This protein binds this small molecule.
Small molecule (SMILES): CC(=O)N[C@H]1[C@H](O[C@H]2[C@H](O)[C@@H](NC(C)=O)CO[C@@H]2CO)O[C@H](CO)[C@@H](O)[C@@H]1O[C@@H]1O[C@H](CS(=O)(=O)O)[C@@H](O)[C@H](O)[C@H]1O

Sequence of chain 1.RA:
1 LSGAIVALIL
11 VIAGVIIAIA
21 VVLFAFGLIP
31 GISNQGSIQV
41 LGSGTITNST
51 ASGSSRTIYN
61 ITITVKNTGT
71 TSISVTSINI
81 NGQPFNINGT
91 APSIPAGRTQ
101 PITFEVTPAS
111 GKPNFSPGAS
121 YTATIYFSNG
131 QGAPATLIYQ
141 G

Binding-site contacts:
Ligand atom N2 contacts residue TYR139 of chain 1.RA at 3.9 Å.
Ligand atom C2 contacts residue ASN48 of chain 1.RA at 2.5 Å.
Ligand atom C6 contacts residue GLY53 of chain 1.RA at 3.8 Å.
Ligand atom C1 contacts residue ASN48 of chain 1.RA at 1.5 Å.
Ligand atom C8 contacts residue ASN48 of chain 1.RA at 4.4 Å.
Ligand atom O7 contacts residue THR57 of chain 1.RA at 3.2 Å.
Ligand atom C7 contacts residue THR57 of chain 1.RA at 3.8 Å.
Ligand atom N2 contacts residue GLY53 of chain 1.RA at 3.8 Å.
Ligand atom O6 contacts residue SER52 of chain 1.RA at 4.3 Å.
Ligand atom C5 contacts residue THR50 of chain 1.RA at 3.4 Å.
Ligand atom O1S6 contacts residue GLY53 of chain 1.RA at 3.9 Å.
Ligand atom C8 contacts residue THR50 of chain 1.RA at 3.7 Å.
Ligand atom C7 contacts residue TYR139 of chain 1.RA at 4.0 Å (hydrophobic).
Ligand atom O5 contacts residue THR50 of chain 1.RA at 3.4 Å.
Ligand atom C8 contacts residue GLY53 of chain 1.RA at 3.5 Å.
Ligand atom C8 contacts residue ARG56 of chain 1.RA at 4.4 Å.
Ligand atom C7 contacts residue ASN48 of chain 1.RA at 3.4 Å.
Ligand atom N2 contacts residue ASN48 of chain 1.RA at 2.8 Å (h-bond).
Ligand atom C1 contacts residue THR50 of chain 1.RA at 4.0 Å.
Ligand atom O5 contacts residue ASN48 of chain 1.RA at 2.4 Å (h-bond).
Ligand atom C4 contacts residue ASN48 of chain 1.RA at 4.3 Å.
Ligand atom C6 contacts residue SER52 of chain 1.RA at 4.0 Å.
Ligand atom C8 contacts residue TYR59 of chain 1.RA at 3.2 Å (hydrophobic).
Ligand atom C8 contacts residue TYR139 of chain 1.RA at 3.5 Å (hydrophobic).
Ligand atom C8 contacts residue THR57 of chain 1.RA at 3.9 Å.
Ligand atom C6 contacts residue THR50 of chain 1.RA at 3.5 Å.
Ligand atom O7 contacts residue ASN48 of chain 1.RA at 3.5 Å (h-bond).
Ligand atom C5 contacts residue ASN48 of chain 1.RA at 3.7 Å.
Ligand atom O3 contacts residue LYS112 of chain 1.RA at 4.2 Å.
Ligand atom O1S6 contacts residue SER52 of chain 1.RA at 3.4 Å (h-bond).
Ligand atom C7 contacts residue GLY53 of chain 1.RA at 4.2 Å.
Ligand atom C3 contacts residue ASN48 of chain 1.RA at 3.8 Å.
Ligand atom O7 contacts residue LYS112 of chain 1.RA at 4.5 Å.
Ligand atom C8 contacts residue SER55 of chain 1.RA at 2.9 Å.
Ligand atom C8 contacts residue PHE115 of chain 1.RA at 3.9 Å (hydrophobic).
Ligand atom O7 contacts residue TYR59 of chain 1.RA at 2.7 Å (h-bond).
Ligand atom C7 contacts residue TYR59 of chain 1.RA at 3.3 Å (hydrophobic).
Ligand atom C7 contacts residue SER55 of chain 1.RA at 4.4 Å.
Ligand atom C8 contacts residue ASN114 of chain 1.RA at 4.0 Å.